Sequence of chain 1.A:
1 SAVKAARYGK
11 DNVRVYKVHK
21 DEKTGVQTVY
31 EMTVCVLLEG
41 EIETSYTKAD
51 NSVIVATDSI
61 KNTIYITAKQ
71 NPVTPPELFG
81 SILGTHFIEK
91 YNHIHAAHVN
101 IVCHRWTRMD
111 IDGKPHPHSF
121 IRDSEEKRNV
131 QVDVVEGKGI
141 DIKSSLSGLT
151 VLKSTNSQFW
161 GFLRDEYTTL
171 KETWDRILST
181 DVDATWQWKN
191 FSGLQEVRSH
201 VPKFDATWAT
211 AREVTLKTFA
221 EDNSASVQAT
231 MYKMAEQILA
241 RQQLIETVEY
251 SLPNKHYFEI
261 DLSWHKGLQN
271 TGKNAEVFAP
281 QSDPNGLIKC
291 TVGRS

A protein and the small-molecule ligand that binds it are described below.
Small molecule (SMILES): O=C(O)c1cccc(C(=O)O)n1

Binding-site contacts:
Ligand atom O1 contacts residue PDC1 of chain 1.J at 3.3 Å (h-bond).
Ligand atom C6 contacts residue LU1 of chain 1.C at 3.3 Å.
Ligand atom O3 contacts residue LU1 of chain 1.C at 2.6 Å.
Ligand atom N1 contacts residue PDC1 of chain 1.J at 2.7 Å (h-bond).
Ligand atom C2 contacts residue PDC1 of chain 1.K at 3.4 Å.
Ligand atom O4 contacts residue ARG164 of chain 1.A at 3.4 Å.
Ligand atom C7 contacts residue PDC1 of chain 1.K at 3.6 Å.
Ligand atom C5 contacts residue PDC1 of chain 1.K at 4.4 Å.
Ligand atom N1 contacts residue LU1 of chain 1.C at 2.4 Å.
Ligand atom C5 contacts residue PDC1 of chain 1.J at 4.3 Å.
Ligand atom C6 contacts residue PDC1 of chain 1.K at 3.4 Å.
Ligand atom C6 contacts residue ARG164 of chain 1.A at 4.4 Å.
Ligand atom C2 contacts residue LU1 of chain 1.C at 3.1 Å.
Ligand atom C3 contacts residue PDC1 of chain 1.J at 4.2 Å.
Ligand atom C6 contacts residue PDC1 of chain 1.J at 3.4 Å.
Ligand atom C8 contacts residue ARG164 of chain 1.A at 3.7 Å.
Ligand atom O1 contacts residue LU1 of chain 1.C at 2.2 Å.
Ligand atom C3 contacts residue PDC1 of chain 1.K at 4.4 Å.
Ligand atom C8 contacts residue LU1 of chain 1.C at 3.4 Å.
Ligand atom N1 contacts residue PDC1 of chain 1.K at 2.8 Å (h-bond).
Ligand atom C2 contacts residue PDC1 of chain 1.J at 3.2 Å.
Ligand atom C7 contacts residue LU1 of chain 1.C at 3.1 Å.
Ligand atom O3 contacts residue PDC1 of chain 1.J at 3.0 Å (h-bond).
Ligand atom O3 contacts residue PDC1 of chain 1.K at 3.3 Å (h-bond).
Ligand atom O2 contacts residue LU1 of chain 1.C at 4.3 Å.
Ligand atom C7 contacts residue PDC1 of chain 1.J at 3.4 Å.
Ligand atom O1 contacts residue PDC1 of chain 1.K at 2.5 Å (h-bond).
Ligand atom O2 contacts residue PDC1 of chain 1.J at 4.3 Å.
Ligand atom C8 contacts residue PDC1 of chain 1.J at 3.7 Å.
Ligand atom O3 contacts residue ARG164 of chain 1.A at 3.6 Å.
Ligand atom C8 contacts residue PDC1 of chain 1.K at 3.6 Å.
Ligand atom C3 contacts residue LU1 of chain 1.C at 4.5 Å.